Sequence of chain 2.A:
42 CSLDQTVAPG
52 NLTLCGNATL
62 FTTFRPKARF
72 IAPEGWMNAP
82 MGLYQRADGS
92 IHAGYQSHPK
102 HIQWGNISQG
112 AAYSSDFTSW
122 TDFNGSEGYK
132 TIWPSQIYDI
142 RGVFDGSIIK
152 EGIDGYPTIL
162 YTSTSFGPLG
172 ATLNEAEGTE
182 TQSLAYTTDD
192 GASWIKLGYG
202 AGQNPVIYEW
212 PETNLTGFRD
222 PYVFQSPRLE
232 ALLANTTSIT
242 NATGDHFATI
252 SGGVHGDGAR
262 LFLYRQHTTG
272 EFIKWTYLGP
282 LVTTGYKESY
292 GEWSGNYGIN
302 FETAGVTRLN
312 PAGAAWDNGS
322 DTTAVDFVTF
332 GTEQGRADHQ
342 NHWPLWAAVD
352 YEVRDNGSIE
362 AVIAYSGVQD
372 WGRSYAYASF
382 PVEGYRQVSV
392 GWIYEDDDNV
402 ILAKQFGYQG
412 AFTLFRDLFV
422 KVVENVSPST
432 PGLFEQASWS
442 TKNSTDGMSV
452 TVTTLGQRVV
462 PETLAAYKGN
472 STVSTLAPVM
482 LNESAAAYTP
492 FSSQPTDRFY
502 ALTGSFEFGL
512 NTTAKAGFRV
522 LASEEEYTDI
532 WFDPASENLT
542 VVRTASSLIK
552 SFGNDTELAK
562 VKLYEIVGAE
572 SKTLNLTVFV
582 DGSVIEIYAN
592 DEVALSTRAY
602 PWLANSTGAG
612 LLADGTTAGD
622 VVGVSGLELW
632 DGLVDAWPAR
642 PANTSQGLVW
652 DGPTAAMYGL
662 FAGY

This small molecule binds to this protein.
Small molecule (SMILES): CC(=O)N[C@H]1[C@H](O[C@H]2[C@H](O)[C@@H](NC(C)=O)CO[C@@H]2CO)O[C@H](CO)[C@@H](O[C@@H]2O[C@H](CO[C@H]3O[C@H](CO[C@H]4O[C@H](CO)[C@@H](O)[C@H](O)[C@@H]4O[C@H]4O[C@H](CO)[C@@H](O)[C@H](O)[C@@H]4O)[C@@H](O)[C@H](O[C@H]4O[C@H](CO)[C@@H](O)[C@H](O)[C@@H]4O)[C@@H]3O)[C@@H](O)[C@H](O[C@H]3O[C@H](CO)[C@@H](O)[C@H](O)[C@@H]3O[C@H]3O[C@H](CO)[C@@H](O)[C@H](O)[C@@H]3O)[C@@H]2O)[C@@H]1O

Sequence of chain 1.A:
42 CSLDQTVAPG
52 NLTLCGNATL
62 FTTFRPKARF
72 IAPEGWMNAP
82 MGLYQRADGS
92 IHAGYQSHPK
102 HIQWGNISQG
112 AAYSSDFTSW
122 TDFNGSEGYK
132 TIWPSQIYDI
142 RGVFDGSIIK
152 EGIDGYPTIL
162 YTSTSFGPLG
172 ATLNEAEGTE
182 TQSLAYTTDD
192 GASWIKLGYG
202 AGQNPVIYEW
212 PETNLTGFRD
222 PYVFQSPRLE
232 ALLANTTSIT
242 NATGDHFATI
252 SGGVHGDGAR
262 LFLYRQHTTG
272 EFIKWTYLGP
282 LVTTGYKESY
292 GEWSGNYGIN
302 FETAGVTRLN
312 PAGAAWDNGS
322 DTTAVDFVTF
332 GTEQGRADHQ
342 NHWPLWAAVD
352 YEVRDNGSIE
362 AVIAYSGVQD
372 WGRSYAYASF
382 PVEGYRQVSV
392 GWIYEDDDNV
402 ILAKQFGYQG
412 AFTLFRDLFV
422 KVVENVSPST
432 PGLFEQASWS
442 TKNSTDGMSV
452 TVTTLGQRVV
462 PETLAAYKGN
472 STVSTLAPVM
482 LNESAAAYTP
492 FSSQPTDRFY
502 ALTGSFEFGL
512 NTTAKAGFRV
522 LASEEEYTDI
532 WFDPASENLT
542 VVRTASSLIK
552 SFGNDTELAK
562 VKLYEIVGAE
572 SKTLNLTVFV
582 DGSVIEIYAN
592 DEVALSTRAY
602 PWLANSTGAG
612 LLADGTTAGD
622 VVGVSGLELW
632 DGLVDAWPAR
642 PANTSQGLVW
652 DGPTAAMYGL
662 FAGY

Binding-site contacts:
Ligand atom C2 contacts residue GLU210 of chain 1.A at 3.3 Å.
Ligand atom O6 contacts residue 9751 of chain 2.EA at 2.9 Å (h-bond).
Ligand atom C4 contacts residue TRP651 of chain 2.A at 3.9 Å (hydrophobic).
Ligand atom O5 contacts residue LEU649 of chain 2.A at 3.5 Å.
Ligand atom C6 contacts residue TRP651 of chain 2.A at 3.3 Å (hydrophobic).
Ligand atom O2 contacts residue 9751 of chain 2.EA at 2.8 Å (h-bond).
Ligand atom O7 contacts residue 9751 of chain 1.CA at 3.7 Å.
Ligand atom C4 contacts residue LEU649 of chain 2.A at 3.9 Å (hydrophobic).
Ligand atom C2 contacts residue ASN58 of chain 2.A at 2.4 Å.
Ligand atom C3 contacts residue ASN58 of chain 2.A at 3.7 Å.
Ligand atom C1 contacts residue 9751 of chain 2.EA at 3.7 Å.
Ligand atom O5 contacts residue 9751 of chain 2.EA at 2.8 Å (h-bond).
Ligand atom C5 contacts residue 9751 of chain 2.EA at 3.5 Å.
Ligand atom O3 contacts residue TRP651 of chain 2.A at 3.5 Å.
Ligand atom C5 contacts residue LYS405 of chain 2.A at 3.9 Å.
Ligand atom C6 contacts residue TRP651 of chain 2.A at 3.8 Å (hydrophobic).
Ligand atom O5 contacts residue ASN58 of chain 2.A at 2.3 Å (h-bond).
Ligand atom C1 contacts residue ASN58 of chain 2.A at 1.4 Å.
Ligand atom C6 contacts residue 9751 of chain 2.EA at 3.1 Å.
Ligand atom C5 contacts residue TRP651 of chain 2.A at 3.5 Å (hydrophobic).
Ligand atom O5 contacts residue TRP651 of chain 2.A at 3.4 Å.
Ligand atom C7 contacts residue 9751 of chain 1.CA at 3.9 Å.
Ligand atom C8 contacts residue 9751 of chain 1.CA at 3.1 Å.
Ligand atom N2 contacts residue ASN58 of chain 2.A at 2.9 Å (h-bond).
Ligand atom C6 contacts residue LYS405 of chain 2.A at 3.9 Å.
Ligand atom C4 contacts residue 9751 of chain 2.EA at 3.5 Å.
Ligand atom C5 contacts residue ASN58 of chain 2.A at 3.6 Å.
Ligand atom C6 contacts residue LEU649 of chain 2.A at 4.0 Å (hydrophobic).
Ligand atom C2 contacts residue 9751 of chain 2.EA at 3.7 Å.
Ligand atom C2 contacts residue TRP651 of chain 2.A at 3.9 Å (hydrophobic).
Ligand atom C1 contacts residue GLU210 of chain 1.A at 3.7 Å.
Ligand atom O4 contacts residue TRP651 of chain 2.A at 3.6 Å.
Ligand atom O2 contacts residue GLU210 of chain 1.A at 2.6 Å (salt-bridge).
Ligand atom O6 contacts residue LYS405 of chain 2.A at 2.9 Å (salt-bridge).
Ligand atom C7 contacts residue ASN58 of chain 2.A at 3.6 Å.
Ligand atom C6 contacts residue VAL650 of chain 2.A at 3.5 Å (hydrophobic).
Ligand atom O6 contacts residue TYR665 of chain 2.A at 3.8 Å.
Ligand atom C1 contacts residue TRP651 of chain 2.A at 3.9 Å (hydrophobic).
Ligand atom C8 contacts residue ALA202 of chain 1.A at 3.9 Å (hydrophobic).
Ligand atom O7 contacts residue ASN58 of chain 2.A at 3.9 Å.